Binding-site contacts:
Ligand atom C6 contacts residue ASN331 of chain 1.B at 4.4 Å.
Ligand atom O6 contacts residue ASN331 of chain 1.B at 4.2 Å.
Ligand atom C1 contacts residue ASN331 of chain 1.B at 1.3 Å.
Ligand atom N2 contacts residue GLN580 of chain 1.B at 3.1 Å (h-bond).
Ligand atom O3 contacts residue GLN580 of chain 1.B at 3.9 Å.
Ligand atom C8 contacts residue GLN580 of chain 1.B at 4.0 Å.
Ligand atom C8 contacts residue PRO579 of chain 1.B at 3.8 Å (hydrophobic).
Ligand atom C4 contacts residue ASN331 of chain 1.B at 4.1 Å.
Ligand atom C3 contacts residue ASN331 of chain 1.B at 3.7 Å.
Ligand atom C2 contacts residue ASN331 of chain 1.B at 2.4 Å.
Ligand atom O5 contacts residue GLN580 of chain 1.B at 4.4 Å.
Ligand atom N2 contacts residue PRO579 of chain 1.B at 4.3 Å.
Ligand atom O5 contacts residue ASN331 of chain 1.B at 2.1 Å (h-bond).
Ligand atom C1 contacts residue GLN580 of chain 1.B at 3.6 Å.
Ligand atom O4 contacts residue GLN580 of chain 1.B at 4.4 Å.
Ligand atom C5 contacts residue ASN331 of chain 1.B at 3.4 Å.
Ligand atom C4 contacts residue GLN580 of chain 1.B at 4.4 Å.
Ligand atom N2 contacts residue ASN331 of chain 1.B at 2.9 Å (h-bond).
Ligand atom C2 contacts residue GLN580 of chain 1.B at 3.6 Å.
Ligand atom O7 contacts residue ASN331 of chain 1.B at 4.3 Å.
Ligand atom C7 contacts residue ASN331 of chain 1.B at 3.9 Å.
Ligand atom O7 contacts residue GLN580 of chain 1.B at 4.5 Å.
Ligand atom C3 contacts residue GLN580 of chain 1.B at 3.3 Å.
Ligand atom O7 contacts residue THR581 of chain 1.B at 3.7 Å.
Ligand atom C7 contacts residue GLN580 of chain 1.B at 3.7 Å.

Sequence of chain 1.B:
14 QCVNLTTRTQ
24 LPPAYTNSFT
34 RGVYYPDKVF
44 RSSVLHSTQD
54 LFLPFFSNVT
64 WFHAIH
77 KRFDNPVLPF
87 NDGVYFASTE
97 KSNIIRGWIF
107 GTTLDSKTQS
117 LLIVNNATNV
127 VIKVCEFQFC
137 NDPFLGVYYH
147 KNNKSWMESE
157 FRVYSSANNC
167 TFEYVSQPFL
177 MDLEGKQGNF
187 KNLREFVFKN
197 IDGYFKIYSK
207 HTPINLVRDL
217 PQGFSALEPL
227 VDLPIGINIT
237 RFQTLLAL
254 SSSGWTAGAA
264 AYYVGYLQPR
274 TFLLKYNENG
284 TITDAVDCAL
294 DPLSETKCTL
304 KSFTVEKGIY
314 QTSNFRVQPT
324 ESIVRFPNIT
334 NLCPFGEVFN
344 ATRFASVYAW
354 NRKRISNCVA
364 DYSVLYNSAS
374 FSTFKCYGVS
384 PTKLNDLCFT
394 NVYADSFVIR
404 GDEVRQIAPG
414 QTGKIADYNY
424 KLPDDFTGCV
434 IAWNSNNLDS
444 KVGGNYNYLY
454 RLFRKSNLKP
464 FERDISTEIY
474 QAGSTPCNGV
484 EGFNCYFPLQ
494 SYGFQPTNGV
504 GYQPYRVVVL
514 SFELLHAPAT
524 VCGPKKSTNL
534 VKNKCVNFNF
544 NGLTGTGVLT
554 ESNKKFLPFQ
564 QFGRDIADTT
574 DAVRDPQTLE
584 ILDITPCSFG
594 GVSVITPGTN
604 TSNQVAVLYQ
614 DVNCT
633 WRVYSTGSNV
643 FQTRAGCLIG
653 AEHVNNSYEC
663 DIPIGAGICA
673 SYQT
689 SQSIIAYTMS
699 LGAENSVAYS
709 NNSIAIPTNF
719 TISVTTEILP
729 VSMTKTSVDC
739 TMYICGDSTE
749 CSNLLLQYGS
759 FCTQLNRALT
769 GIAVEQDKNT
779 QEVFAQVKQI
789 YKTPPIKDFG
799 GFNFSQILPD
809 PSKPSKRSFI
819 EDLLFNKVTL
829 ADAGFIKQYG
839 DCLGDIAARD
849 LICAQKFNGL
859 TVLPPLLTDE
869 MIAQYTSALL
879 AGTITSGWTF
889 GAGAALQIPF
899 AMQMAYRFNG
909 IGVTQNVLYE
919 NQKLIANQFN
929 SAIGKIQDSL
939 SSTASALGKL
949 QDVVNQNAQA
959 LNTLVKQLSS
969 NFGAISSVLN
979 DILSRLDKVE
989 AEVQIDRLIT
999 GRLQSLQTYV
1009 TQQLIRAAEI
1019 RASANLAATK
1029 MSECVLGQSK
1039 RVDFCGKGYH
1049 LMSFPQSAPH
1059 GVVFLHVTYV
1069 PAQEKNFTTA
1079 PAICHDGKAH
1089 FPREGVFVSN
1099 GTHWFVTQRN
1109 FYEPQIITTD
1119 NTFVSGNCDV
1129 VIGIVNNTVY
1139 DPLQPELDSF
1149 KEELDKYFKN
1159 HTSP

This protein binds this small molecule.
Small molecule (SMILES): CC(=O)N[C@H]1[C@H](O[C@H]2[C@H](O)[C@@H](NC(C)=O)CO[C@@H]2CO)O[C@H](CO)[C@@H](O)[C@@H]1O